Binding-site contacts:
Ligand atom O5 contacts residue ASN154 of chain 5.E at 3.8 Å.
Ligand atom C2 contacts residue THR156 of chain 5.E at 3.9 Å.
Ligand atom C3 contacts residue THR156 of chain 5.E at 4.4 Å.
Ligand atom C1 contacts residue ASN154 of chain 5.E at 3.1 Å.
Ligand atom C2 contacts residue ASN154 of chain 5.E at 4.1 Å.
Ligand atom O7 contacts residue THR156 of chain 5.E at 4.5 Å.
Ligand atom C7 contacts residue ASN154 of chain 5.E at 3.7 Å.
Ligand atom O5 contacts residue MET151 of chain 5.E at 4.2 Å.
Ligand atom C8 contacts residue THR156 of chain 5.E at 3.7 Å.
Ligand atom O7 contacts residue ASN154 of chain 5.E at 3.2 Å (h-bond).
Ligand atom C1 contacts residue THR156 of chain 5.E at 3.6 Å.
Ligand atom N2 contacts residue THR156 of chain 5.E at 3.2 Å.
Ligand atom C7 contacts residue THR156 of chain 5.E at 3.6 Å.
Ligand atom O6 contacts residue MET151 of chain 5.E at 3.5 Å.
Ligand atom N2 contacts residue ASN154 of chain 5.E at 4.0 Å.
Ligand atom C8 contacts residue ASN154 of chain 5.E at 4.5 Å.

Sequence of chain 5.E:
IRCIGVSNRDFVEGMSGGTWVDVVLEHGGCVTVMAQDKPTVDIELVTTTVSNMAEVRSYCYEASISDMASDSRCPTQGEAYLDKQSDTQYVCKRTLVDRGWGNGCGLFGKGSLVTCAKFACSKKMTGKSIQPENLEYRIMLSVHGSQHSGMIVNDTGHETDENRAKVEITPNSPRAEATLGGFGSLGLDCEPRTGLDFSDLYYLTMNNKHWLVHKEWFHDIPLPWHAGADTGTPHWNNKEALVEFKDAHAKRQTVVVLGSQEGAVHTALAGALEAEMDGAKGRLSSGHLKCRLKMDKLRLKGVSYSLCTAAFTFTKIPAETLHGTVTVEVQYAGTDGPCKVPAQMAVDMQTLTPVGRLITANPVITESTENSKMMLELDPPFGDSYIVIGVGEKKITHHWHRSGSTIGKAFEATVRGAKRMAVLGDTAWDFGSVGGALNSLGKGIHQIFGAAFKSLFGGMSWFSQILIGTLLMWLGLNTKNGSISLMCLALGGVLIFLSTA

A protein and the small-molecule ligand that binds it are described below.
Small molecule (SMILES): CC(=O)N[C@H]1[C@H](O[C@H]2[C@H](O)[C@@H](NC(C)=O)CO[C@@H]2CO)O[C@H](CO)[C@@H](O)[C@@H]1O